Sequence of chain 1.A:
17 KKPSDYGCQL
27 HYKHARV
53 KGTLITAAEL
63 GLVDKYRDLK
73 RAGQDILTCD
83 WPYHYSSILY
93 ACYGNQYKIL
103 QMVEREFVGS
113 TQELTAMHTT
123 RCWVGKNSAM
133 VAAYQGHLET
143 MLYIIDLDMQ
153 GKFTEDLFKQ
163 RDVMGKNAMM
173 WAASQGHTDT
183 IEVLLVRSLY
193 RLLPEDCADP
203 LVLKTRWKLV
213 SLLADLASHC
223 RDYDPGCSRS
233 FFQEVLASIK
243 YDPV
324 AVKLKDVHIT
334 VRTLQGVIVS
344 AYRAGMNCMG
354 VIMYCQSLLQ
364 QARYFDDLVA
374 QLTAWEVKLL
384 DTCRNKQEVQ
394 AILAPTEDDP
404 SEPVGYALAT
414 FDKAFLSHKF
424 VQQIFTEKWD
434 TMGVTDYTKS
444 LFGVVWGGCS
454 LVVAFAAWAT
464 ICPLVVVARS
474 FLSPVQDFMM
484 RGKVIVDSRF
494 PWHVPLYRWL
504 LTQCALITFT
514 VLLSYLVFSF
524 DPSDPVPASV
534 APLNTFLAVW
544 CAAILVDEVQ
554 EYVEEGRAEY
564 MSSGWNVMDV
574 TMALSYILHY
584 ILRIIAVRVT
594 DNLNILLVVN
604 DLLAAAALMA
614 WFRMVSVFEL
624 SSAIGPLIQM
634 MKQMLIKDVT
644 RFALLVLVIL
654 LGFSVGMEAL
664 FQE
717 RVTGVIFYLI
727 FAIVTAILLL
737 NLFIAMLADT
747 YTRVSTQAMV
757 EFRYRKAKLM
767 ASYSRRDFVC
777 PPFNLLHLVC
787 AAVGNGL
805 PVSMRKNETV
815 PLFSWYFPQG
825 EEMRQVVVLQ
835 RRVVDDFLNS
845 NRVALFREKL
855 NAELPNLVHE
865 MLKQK

The protein below binds the small molecule below.
Small molecule (SMILES): CCCCCCCC(=O)OC[C@H](COP(=O)(O)O[C@@H]1[C@H](O)[C@H](O)[C@@H](OP(=O)(O)O)[C@H](OP(=O)(O)O)[C@H]1O)OC(=O)CCCCCCC

Binding-site contacts:
Ligand atom C2C contacts residue SER624 of chain 1.A at 4.0 Å.
Ligand atom O12 contacts residue THR441 of chain 1.A at 3.5 Å.
Ligand atom O4 contacts residue SER625 of chain 1.A at 3.9 Å.
Ligand atom P1 contacts residue SER624 of chain 1.A at 4.0 Å.
Ligand atom O2C contacts residue SER624 of chain 1.A at 3.3 Å.
Ligand atom O5 contacts residue THR438 of chain 1.A at 3.4 Å (h-bond).
Ligand atom C2 contacts residue SER625 of chain 1.A at 3.9 Å.
Ligand atom O11 contacts residue SER624 of chain 1.A at 3.6 Å.
Ligand atom C8A contacts residue ILE510 of chain 1.A at 3.8 Å (hydrophobic).
Ligand atom C3A contacts residue VAL620 of chain 1.A at 4.0 Å (hydrophobic).
Ligand atom O2 contacts residue SER625 of chain 1.A at 4.0 Å.
Ligand atom C2B contacts residue THR438 of chain 1.A at 3.7 Å.
Ligand atom O42 contacts residue PHE758 of chain 1.A at 3.6 Å.
Ligand atom O52 contacts residue THR438 of chain 1.A at 3.7 Å.
Ligand atom O2 contacts residue LYS442 of chain 1.A at 3.6 Å.
Ligand atom C6 contacts residue THR438 of chain 1.A at 4.0 Å.
Ligand atom C1C contacts residue THR441 of chain 1.A at 3.8 Å.
Ligand atom C1 contacts residue SER624 of chain 1.A at 3.7 Å.
Ligand atom C7B contacts residue THR441 of chain 1.A at 3.5 Å.
Ligand atom O1A contacts residue ILE627 of chain 1.A at 4.1 Å.
Ligand atom O6 contacts residue THR438 of chain 1.A at 3.1 Å (h-bond).
Ligand atom O52 contacts residue LYS762 of chain 1.A at 1.3 Å (salt-bridge).
Ligand atom C6B contacts residue TYR440 of chain 1.A at 4.0 Å (hydrophobic).
Ligand atom O12 contacts residue LYS442 of chain 1.A at 3.4 Å.
Ligand atom O51 contacts residue PHE758 of chain 1.A at 3.4 Å.
Ligand atom O52 contacts residue TRP432 of chain 1.A at 4.0 Å.
Ligand atom O1A contacts residue PHE621 of chain 1.A at 3.8 Å.
Ligand atom P5 contacts residue LYS762 of chain 1.A at 2.0 Å.
Ligand atom O1 contacts residue LYS442 of chain 1.A at 3.8 Å.
Ligand atom C4B contacts residue VAL437 of chain 1.A at 3.6 Å (hydrophobic).
Ligand atom O3C contacts residue THR438 of chain 1.A at 3.5 Å (h-bond).
Ligand atom C6A contacts residue LEU503 of chain 1.A at 3.7 Å (hydrophobic).
Ligand atom O53 contacts residue LYS762 of chain 1.A at 2.5 Å (salt-bridge).
Ligand atom C2B contacts residue VAL437 of chain 1.A at 4.0 Å (hydrophobic).
Ligand atom C8A contacts residue GLN506 of chain 1.A at 4.1 Å.
Ligand atom O13 contacts residue SER624 of chain 1.A at 3.2 Å.
Ligand atom O51 contacts residue LYS762 of chain 1.A at 2.4 Å (salt-bridge).
Ligand atom O5 contacts residue LYS762 of chain 1.A at 3.6 Å (salt-bridge).
Ligand atom O1B contacts residue TRP502 of chain 1.A at 3.7 Å.
Ligand atom C3C contacts residue LEU623 of chain 1.A at 3.9 Å (hydrophobic).